Binding-site contacts:
Ligand atom NA2 contacts residue ALA6 of chain 1.A at 3.8 Å.
Ligand atom O2 contacts residue LYS32 of chain 1.A at 3.7 Å.
Ligand atom O1 contacts residue LEU54 of chain 1.A at 3.8 Å.
Ligand atom C4 contacts residue PHE31 of chain 1.A at 3.6 Å (hydrophobic).
Ligand atom C9 contacts residue THR46 of chain 1.A at 3.9 Å.
Ligand atom O2 contacts residue ARG57 of chain 1.A at 2.8 Å (salt-bridge).
Ligand atom CB contacts residue LEU28 of chain 1.A at 3.7 Å (hydrophobic).
Ligand atom CM contacts residue ILE50 of chain 1.A at 3.8 Å (hydrophobic).
Ligand atom C4 contacts residue ILE5 of chain 1.A at 3.5 Å (hydrophobic).
Ligand atom C4 contacts residue ILE94 of chain 1.A at 3.8 Å (hydrophobic).
Ligand atom NA2 contacts residue ILE5 of chain 1.A at 3.9 Å.
Ligand atom N1 contacts residue ASP27 of chain 1.A at 3.0 Å (salt-bridge).
Ligand atom CT contacts residue ARG57 of chain 1.A at 3.4 Å.
Ligand atom O1 contacts residue PHE31 of chain 1.A at 3.0 Å.
Ligand atom N3 contacts residue ALA7 of chain 1.A at 3.9 Å.
Ligand atom C16 contacts residue LEU54 of chain 1.A at 3.7 Å (hydrophobic).
Ligand atom N3 contacts residue PHE31 of chain 1.A at 3.6 Å.
Ligand atom C8A contacts residue PHE31 of chain 1.A at 3.8 Å (hydrophobic).
Ligand atom N3 contacts residue ALA6 of chain 1.A at 3.5 Å.
Ligand atom O1 contacts residue ARG57 of chain 1.A at 2.6 Å (salt-bridge).
Ligand atom NA2 contacts residue ALA7 of chain 1.A at 3.8 Å.
Ligand atom NA4 contacts residue ILE5 of chain 1.A at 2.7 Å (h-bond).
Ligand atom N8 contacts residue LEU28 of chain 1.A at 3.8 Å.
Ligand atom N8 contacts residue ASP27 of chain 1.A at 3.7 Å.
Ligand atom C2 contacts residue ASP27 of chain 1.A at 3.8 Å.
Ligand atom CT contacts residue LYS32 of chain 1.A at 3.9 Å.
Ligand atom C14 contacts residue ILE50 of chain 1.A at 3.8 Å (hydrophobic).
Ligand atom C15 contacts residue PHE31 of chain 1.A at 3.7 Å (hydrophobic).
Ligand atom CG contacts residue LEU28 of chain 1.A at 3.6 Å (hydrophobic).
Ligand atom C16 contacts residue PHE31 of chain 1.A at 3.5 Å (hydrophobic).
Ligand atom NA2 contacts residue ASP27 of chain 1.A at 2.9 Å (salt-bridge).
Ligand atom N3 contacts residue ILE5 of chain 1.A at 3.5 Å (h-bond).
Ligand atom C2 contacts residue PHE31 of chain 1.A at 3.8 Å (hydrophobic).
Ligand atom C2 contacts residue ALA7 of chain 1.A at 3.8 Å (hydrophobic).
Ligand atom NA4 contacts residue ILE94 of chain 1.A at 2.6 Å (h-bond).
Ligand atom O contacts residue ARG52 of chain 1.A at 3.3 Å (salt-bridge).
Ligand atom C4A contacts residue PHE31 of chain 1.A at 3.7 Å (hydrophobic).
Ligand atom NA2 contacts residue THR113 of chain 1.A at 3.7 Å.
Ligand atom N10 contacts residue ILE50 of chain 1.A at 3.6 Å.
Ligand atom NA4 contacts residue TYR100 of chain 1.A at 3.3 Å (h-bond).

The protein below binds the small molecule below.
Small molecule (SMILES): CN(Cc1cnc2nc(N)nc(N)c2n1)c1ccc(C(=O)N[C@@H](CCC(=O)O)C(=O)O)cc1

Sequence of chain 1.A:
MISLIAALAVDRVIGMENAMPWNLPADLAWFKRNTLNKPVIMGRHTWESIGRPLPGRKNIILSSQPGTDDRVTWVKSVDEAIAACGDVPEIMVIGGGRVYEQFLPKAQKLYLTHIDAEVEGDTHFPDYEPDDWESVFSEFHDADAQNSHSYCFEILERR